Sequence of chain 3.A:
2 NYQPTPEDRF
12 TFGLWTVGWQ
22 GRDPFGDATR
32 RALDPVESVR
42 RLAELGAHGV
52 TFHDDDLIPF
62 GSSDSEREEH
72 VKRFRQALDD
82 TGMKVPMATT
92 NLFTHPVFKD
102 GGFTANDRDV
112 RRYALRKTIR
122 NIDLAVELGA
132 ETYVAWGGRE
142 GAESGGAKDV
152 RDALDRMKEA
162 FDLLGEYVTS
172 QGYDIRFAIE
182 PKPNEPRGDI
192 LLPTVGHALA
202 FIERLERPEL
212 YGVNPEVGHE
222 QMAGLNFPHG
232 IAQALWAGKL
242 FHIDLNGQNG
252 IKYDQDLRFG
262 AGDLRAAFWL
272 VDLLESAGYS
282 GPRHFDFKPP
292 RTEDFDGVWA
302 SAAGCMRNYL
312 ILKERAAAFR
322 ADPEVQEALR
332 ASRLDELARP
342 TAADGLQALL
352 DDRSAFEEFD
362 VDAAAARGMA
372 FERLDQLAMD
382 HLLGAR

A small-molecule ligand and the protein it binds are described below.
Small molecule (SMILES): OC[C@H]1O[C@@H](O)[C@H](O)[C@@H](O)[C@@H]1O

Sequence of chain 1.A:
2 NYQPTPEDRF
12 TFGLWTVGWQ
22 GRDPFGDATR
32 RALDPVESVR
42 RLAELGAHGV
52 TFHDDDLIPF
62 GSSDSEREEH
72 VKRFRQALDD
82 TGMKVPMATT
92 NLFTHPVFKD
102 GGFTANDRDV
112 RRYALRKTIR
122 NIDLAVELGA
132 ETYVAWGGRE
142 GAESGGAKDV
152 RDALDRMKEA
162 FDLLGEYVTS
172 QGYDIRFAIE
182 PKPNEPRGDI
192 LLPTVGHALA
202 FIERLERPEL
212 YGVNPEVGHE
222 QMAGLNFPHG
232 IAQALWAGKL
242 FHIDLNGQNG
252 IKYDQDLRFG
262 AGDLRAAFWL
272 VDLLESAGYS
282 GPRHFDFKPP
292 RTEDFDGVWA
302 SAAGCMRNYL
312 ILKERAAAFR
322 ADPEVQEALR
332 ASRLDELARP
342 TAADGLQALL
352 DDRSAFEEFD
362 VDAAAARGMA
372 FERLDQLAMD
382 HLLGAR

Binding-site contacts:
Ligand atom O5 contacts residue PHE94 of chain 3.A at 3.9 Å.
Ligand atom C3 contacts residue MG1 of chain 3.B at 2.7 Å.
Ligand atom C4 contacts residue ASP287 of chain 3.A at 3.6 Å.
Ligand atom O5 contacts residue TRP137 of chain 3.A at 3.6 Å.
Ligand atom C2 contacts residue TRP137 of chain 3.A at 4.1 Å (hydrophobic).
Ligand atom O2 contacts residue PHE26 of chain 1.A at 4.0 Å.
Ligand atom O2 contacts residue TRP16 of chain 3.A at 4.1 Å.
Ligand atom C4 contacts residue TRP137 of chain 3.A at 4.1 Å (hydrophobic).
Ligand atom C6 contacts residue THR90 of chain 3.A at 3.5 Å.
Ligand atom C1 contacts residue HIS54 of chain 3.A at 3.3 Å.
Ligand atom O5 contacts residue HIS54 of chain 3.A at 2.7 Å (h-bond).
Ligand atom C4 contacts residue MG1 of chain 3.B at 2.8 Å.
Ligand atom O6 contacts residue PHE94 of chain 3.A at 4.1 Å.
Ligand atom O4 contacts residue GLU181 of chain 3.A at 2.4 Å (salt-bridge).
Ligand atom O3 contacts residue HIS220 of chain 3.A at 3.5 Å.
Ligand atom O4 contacts residue ASP245 of chain 3.A at 3.3 Å (salt-bridge).
Ligand atom O3 contacts residue GLU217 of chain 3.A at 3.5 Å (salt-bridge).
Ligand atom O6 contacts residue THR90 of chain 3.A at 3.0 Å (h-bond).
Ligand atom C5 contacts residue GLU181 of chain 3.A at 4.0 Å.
Ligand atom O4 contacts residue MG1 of chain 3.B at 2.1 Å.
Ligand atom O6 contacts residue THR91 of chain 3.A at 4.0 Å.
Ligand atom O3 contacts residue MG1 of chain 3.B at 2.5 Å.
Ligand atom C5 contacts residue HIS54 of chain 3.A at 3.3 Å.
Ligand atom C2 contacts residue ASP287 of chain 3.A at 4.1 Å.
Ligand atom O6 contacts residue TRP137 of chain 3.A at 3.5 Å.
Ligand atom C6 contacts residue GLU181 of chain 3.A at 3.8 Å.
Ligand atom C6 contacts residue HIS54 of chain 3.A at 3.5 Å.
Ligand atom C1 contacts residue TRP16 of chain 3.A at 4.0 Å (hydrophobic).
Ligand atom O1 contacts residue PHE94 of chain 3.A at 3.2 Å.
Ligand atom C3 contacts residue GLU181 of chain 3.A at 3.6 Å.
Ligand atom O6 contacts residue HIS54 of chain 3.A at 3.0 Å (h-bond).
Ligand atom O2 contacts residue ASP287 of chain 3.A at 4.0 Å.
Ligand atom O3 contacts residue GLU181 of chain 3.A at 2.9 Å (salt-bridge).
Ligand atom C6 contacts residue TRP137 of chain 3.A at 3.6 Å (hydrophobic).
Ligand atom O3 contacts residue ASP287 of chain 3.A at 3.4 Å (salt-bridge).
Ligand atom C3 contacts residue ASP287 of chain 3.A at 3.0 Å.
Ligand atom C4 contacts residue GLU181 of chain 3.A at 3.1 Å.
Ligand atom C6 contacts residue VAL135 of chain 3.A at 4.1 Å (hydrophobic).
Ligand atom O1 contacts residue HIS54 of chain 3.A at 3.2 Å.
Ligand atom O4 contacts residue ASP287 of chain 3.A at 2.9 Å (salt-bridge).